Binding-site contacts:
Ligand atom NAM contacts residue GLU198 of chain 1.D at 2.9 Å (salt-bridge).
Ligand atom NAN contacts residue VAL236 of chain 1.D at 3.6 Å.
Ligand atom OAP contacts residue LEU240 of chain 1.D at 3.5 Å.
Ligand atom CAG contacts residue LYS350 of chain 1.D at 3.8 Å.
Ligand atom NAN contacts residue GLU198 of chain 1.D at 3.8 Å.
Ligand atom NAO contacts residue ILE368 of chain 1.D at 3.4 Å.
Ligand atom NAO contacts residue VAL236 of chain 1.D at 3.2 Å (h-bond).
Ligand atom CAH contacts residue LEU246 of chain 1.D at 3.2 Å (hydrophobic).
Ligand atom CAQ contacts residue LEU250 of chain 1.D at 3.7 Å (hydrophobic).
Ligand atom CAU contacts residue TYR200 of chain 1.D at 2.6 Å (hydrophobic).
Ligand atom CAJ contacts residue TYR200 of chain 1.D at 3.3 Å (hydrophobic).
Ligand atom NAC contacts residue GLU198 of chain 1.D at 3.8 Å.
Ligand atom CAF contacts residue THR179 of chain 1.C at 3.3 Å.
Ligand atom CAS contacts residue GLU198 of chain 1.D at 3.8 Å.
Ligand atom CAQ contacts residue TYR200 of chain 1.D at 3.5 Å (hydrophobic).
Ligand atom CAF contacts residue LEU246 of chain 1.D at 3.2 Å (hydrophobic).
Ligand atom NAC contacts residue LEU253 of chain 1.D at 2.4 Å (h-bond).
Ligand atom CAB contacts residue CYS239 of chain 1.D at 3.5 Å (hydrophobic).
Ligand atom CAW contacts residue LEU253 of chain 1.D at 3.4 Å (hydrophobic).
Ligand atom CAI contacts residue ALA314 of chain 1.D at 3.2 Å (hydrophobic).
Ligand atom OAD contacts residue TYR200 of chain 1.D at 3.6 Å.
Ligand atom CAA contacts residue GLN134 of chain 1.D at 3.1 Å.
Ligand atom NAN contacts residue TYR200 of chain 1.D at 2.4 Å (h-bond).
Ligand atom CAU contacts residue GLU198 of chain 1.D at 3.7 Å.
Ligand atom CAS contacts residue LEU253 of chain 1.D at 3.5 Å (hydrophobic).
Ligand atom CAJ contacts residue VAL236 of chain 1.D at 3.4 Å (hydrophobic).
Ligand atom OAP contacts residue LEU250 of chain 1.D at 2.9 Å.
Ligand atom CAA contacts residue TYR50 of chain 1.D at 3.4 Å (hydrophobic).
Ligand atom CAV contacts residue ILE368 of chain 1.D at 3.1 Å (hydrophobic).
Ligand atom NAM contacts residue TYR200 of chain 1.D at 3.0 Å (h-bond).
Ligand atom CAV contacts residue LEU253 of chain 1.D at 3.6 Å (hydrophobic).
Ligand atom NAL contacts residue LEU253 of chain 1.D at 3.5 Å.
Ligand atom CAJ contacts residue ILE368 of chain 1.D at 3.4 Å (hydrophobic).
Ligand atom CAW contacts residue ILE368 of chain 1.D at 3.5 Å (hydrophobic).
Ligand atom CAE contacts residue THR179 of chain 1.C at 3.4 Å.
Ligand atom CAB contacts residue LEU253 of chain 1.D at 3.8 Å (hydrophobic).
Ligand atom CAG contacts residue ALA314 of chain 1.D at 3.8 Å (hydrophobic).
Ligand atom CAH contacts residue LEU253 of chain 1.D at 3.8 Å (hydrophobic).
Ligand atom CAK contacts residue LEU240 of chain 1.D at 3.3 Å (hydrophobic).
Ligand atom NAC contacts residue MET257 of chain 1.D at 3.4 Å.

Sequence of chain 1.C:
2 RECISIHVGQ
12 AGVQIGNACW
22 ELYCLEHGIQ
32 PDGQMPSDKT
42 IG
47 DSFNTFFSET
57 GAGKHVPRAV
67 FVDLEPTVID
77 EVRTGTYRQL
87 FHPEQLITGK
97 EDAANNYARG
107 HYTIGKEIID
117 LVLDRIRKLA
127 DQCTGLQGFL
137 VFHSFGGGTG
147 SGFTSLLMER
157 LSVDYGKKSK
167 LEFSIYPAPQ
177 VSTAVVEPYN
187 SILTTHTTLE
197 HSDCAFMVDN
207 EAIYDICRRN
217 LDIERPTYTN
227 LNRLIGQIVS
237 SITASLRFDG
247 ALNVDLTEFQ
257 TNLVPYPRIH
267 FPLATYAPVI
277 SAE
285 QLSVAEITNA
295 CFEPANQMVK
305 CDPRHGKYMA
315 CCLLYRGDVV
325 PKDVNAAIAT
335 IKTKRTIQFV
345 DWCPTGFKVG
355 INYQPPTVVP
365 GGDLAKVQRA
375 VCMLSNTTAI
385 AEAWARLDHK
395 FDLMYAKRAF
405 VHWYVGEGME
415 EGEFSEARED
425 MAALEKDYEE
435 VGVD

A protein and the small-molecule ligand that binds it are described below.
Small molecule (SMILES): CCOC(=O)Nc1cc2c(c(N)n1)N=C(c1ccccc1)[C@@H](C)N2

Sequence of chain 1.D:
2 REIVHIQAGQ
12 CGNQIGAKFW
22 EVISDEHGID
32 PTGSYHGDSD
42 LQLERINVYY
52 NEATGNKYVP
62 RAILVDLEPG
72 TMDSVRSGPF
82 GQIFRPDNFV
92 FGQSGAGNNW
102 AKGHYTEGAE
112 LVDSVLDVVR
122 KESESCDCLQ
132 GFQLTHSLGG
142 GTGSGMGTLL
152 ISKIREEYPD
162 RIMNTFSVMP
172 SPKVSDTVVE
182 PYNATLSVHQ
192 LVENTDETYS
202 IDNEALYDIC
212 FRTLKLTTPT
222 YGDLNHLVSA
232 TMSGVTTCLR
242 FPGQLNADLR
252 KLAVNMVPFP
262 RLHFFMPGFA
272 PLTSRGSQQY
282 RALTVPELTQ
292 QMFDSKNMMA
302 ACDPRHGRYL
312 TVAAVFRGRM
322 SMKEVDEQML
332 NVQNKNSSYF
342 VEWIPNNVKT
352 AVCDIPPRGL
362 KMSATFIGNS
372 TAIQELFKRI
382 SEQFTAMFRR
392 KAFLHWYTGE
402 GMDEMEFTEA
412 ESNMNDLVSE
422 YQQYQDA